A small-molecule ligand and the protein it binds are described below.
Small molecule (SMILES): COC1=C(OC)C(=O)C(C/C=C(/C)CCC=C(C)CC/C=C(/C)CC/C=C(\C)CC/C=C(\C)CC/C=C(\C)CC/C=C(/C)CCC=C(C)CCC=C(C)CCC=C(C)C)=C(C)C1=O

Sequence of chain 1.C:
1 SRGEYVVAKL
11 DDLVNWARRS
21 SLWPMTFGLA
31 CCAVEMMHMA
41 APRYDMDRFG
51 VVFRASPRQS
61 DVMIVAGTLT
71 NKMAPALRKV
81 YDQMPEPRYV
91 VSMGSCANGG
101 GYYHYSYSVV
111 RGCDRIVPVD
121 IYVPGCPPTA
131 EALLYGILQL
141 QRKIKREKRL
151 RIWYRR

Binding-site contacts:
Ligand atom C16 contacts residue ALA52 of chain 1.PA at 3.3 Å (hydrophobic).
Ligand atom C21 contacts residue LEU15 of chain 1.PA at 3.2 Å (hydrophobic).
Ligand atom C9 contacts residue ALA52 of chain 1.PA at 3.7 Å (hydrophobic).
Ligand atom C19 contacts residue PEE1 of chain 1.ZA at 3.7 Å.
Ligand atom C13 contacts residue ALA52 of chain 1.PA at 2.3 Å (hydrophobic).
Ligand atom CM2 contacts residue ARG25 of chain 1.PA at 2.5 Å.
Ligand atom C3 contacts residue TRP23 of chain 1.C at 3.9 Å (hydrophobic).
Ligand atom O4 contacts residue PHE220 of chain 1.PA at 3.9 Å.
Ligand atom C12 contacts residue ALA52 of chain 1.PA at 3.7 Å (hydrophobic).
Ligand atom C14 contacts residue PEE1 of chain 1.ZA at 3.1 Å.
Ligand atom CM5 contacts residue PHE224 of chain 1.PA at 3.6 Å (hydrophobic).
Ligand atom C16 contacts residue PEE1 of chain 1.ZA at 2.9 Å.
Ligand atom C5 contacts residue TRP23 of chain 1.C at 3.5 Å (hydrophobic).
Ligand atom C17 contacts residue PEE1 of chain 1.ZA at 2.0 Å.
Ligand atom CM3 contacts residue VAL52 of chain 1.C at 2.7 Å (hydrophobic).
Ligand atom C8 contacts residue ASP51 of chain 1.PA at 3.7 Å.
Ligand atom CM3 contacts residue TRP23 of chain 1.C at 4.0 Å (hydrophobic).
Ligand atom C8 contacts residue LEU55 of chain 1.PA at 3.2 Å (hydrophobic).
Ligand atom C18 contacts residue PEE1 of chain 1.ZA at 2.7 Å.
Ligand atom O2 contacts residue ARG25 of chain 1.PA at 2.1 Å (salt-bridge).
Ligand atom C6 contacts residue TRP23 of chain 1.C at 3.9 Å (hydrophobic).
Ligand atom C9 contacts residue ASP51 of chain 1.PA at 3.7 Å.
Ligand atom CM5 contacts residue PHE220 of chain 1.PA at 3.0 Å (hydrophobic).
Ligand atom C7 contacts residue PHE224 of chain 1.PA at 3.7 Å (hydrophobic).
Ligand atom C2 contacts residue ARG25 of chain 1.PA at 3.3 Å.
Ligand atom C20 contacts residue PEE1 of chain 1.ZA at 3.0 Å.
Ligand atom O4 contacts residue TRP23 of chain 1.C at 3.8 Å.
Ligand atom C4 contacts residue TRP23 of chain 1.C at 3.5 Å (hydrophobic).
Ligand atom C11 contacts residue LEU55 of chain 1.PA at 3.7 Å (hydrophobic).
Ligand atom O1 contacts residue ASP51 of chain 1.PA at 3.5 Å (salt-bridge).
Ligand atom C6 contacts residue PHE224 of chain 1.PA at 3.7 Å (hydrophobic).
Ligand atom C7 contacts residue LEU55 of chain 1.PA at 3.9 Å (hydrophobic).
Ligand atom C5 contacts residue PHE224 of chain 1.PA at 3.8 Å (hydrophobic).
Ligand atom C11 contacts residue ALA52 of chain 1.PA at 3.6 Å (hydrophobic).
Ligand atom C16 contacts residue PHE56 of chain 1.PA at 3.5 Å (hydrophobic).
Ligand atom C15 contacts residue MET225 of chain 1.PA at 3.6 Å (hydrophobic).
Ligand atom O3 contacts residue VAL52 of chain 1.C at 3.9 Å.
Ligand atom CM5 contacts residue TRP23 of chain 1.C at 3.9 Å (hydrophobic).
Ligand atom O1 contacts residue THR21 of chain 1.PA at 3.6 Å (h-bond).
Ligand atom C14 contacts residue ALA52 of chain 1.PA at 3.1 Å (hydrophobic).

Sequence of chain 1.PA:
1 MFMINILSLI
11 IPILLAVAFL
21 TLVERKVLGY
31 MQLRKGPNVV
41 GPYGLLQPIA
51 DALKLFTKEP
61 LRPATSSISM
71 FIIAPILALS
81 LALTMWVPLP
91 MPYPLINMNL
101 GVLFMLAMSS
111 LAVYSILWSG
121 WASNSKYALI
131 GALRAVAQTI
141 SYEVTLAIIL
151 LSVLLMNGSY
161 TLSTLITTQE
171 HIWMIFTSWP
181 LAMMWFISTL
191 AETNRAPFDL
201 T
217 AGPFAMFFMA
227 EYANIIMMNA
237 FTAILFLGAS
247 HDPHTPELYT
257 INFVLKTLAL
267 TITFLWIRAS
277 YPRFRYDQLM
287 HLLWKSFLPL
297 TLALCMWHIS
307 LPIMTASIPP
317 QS